Sequence of chain 1.A:
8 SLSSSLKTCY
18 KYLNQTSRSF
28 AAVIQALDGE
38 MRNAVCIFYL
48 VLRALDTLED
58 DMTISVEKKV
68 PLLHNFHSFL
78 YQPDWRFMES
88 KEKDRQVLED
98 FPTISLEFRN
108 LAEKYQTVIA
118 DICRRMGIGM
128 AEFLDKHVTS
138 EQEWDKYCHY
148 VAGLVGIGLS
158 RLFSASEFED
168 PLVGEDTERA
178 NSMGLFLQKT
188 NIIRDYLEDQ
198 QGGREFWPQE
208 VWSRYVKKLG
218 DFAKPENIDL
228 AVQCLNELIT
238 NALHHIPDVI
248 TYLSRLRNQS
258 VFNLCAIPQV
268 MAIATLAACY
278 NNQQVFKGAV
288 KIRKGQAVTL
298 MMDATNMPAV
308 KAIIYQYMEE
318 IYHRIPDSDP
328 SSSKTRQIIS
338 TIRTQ

The small molecule below binds the protein below.
Small molecule (SMILES): CC(C)=CCC/C(C)=C/CC/C(C)=C/[C@@H]1[C@@H](CO[P](=O)(O)OP(=O)(O)O)[C@]1(C)CC/C=C(\C)CCC=C(C)C

Binding-site contacts:
Ligand atom CAN contacts residue TYR46 of chain 1.A at 3.7 Å (hydrophobic).
Ligand atom CAD contacts residue MET180 of chain 1.A at 3.6 Å (hydrophobic).
Ligand atom CAZ contacts residue ASN188 of chain 1.A at 3.8 Å.
Ligand atom CAC contacts residue SER157 of chain 1.A at 3.7 Å.
Ligand atom OBC contacts residue SER26 of chain 1.A at 3.8 Å.
Ligand atom CBH contacts residue VAL148 of chain 1.A at 3.6 Å (hydrophobic).
Ligand atom CAO contacts residue MET180 of chain 1.A at 3.6 Å (hydrophobic).
Ligand atom CAD contacts residue CYS262 of chain 1.A at 3.6 Å (hydrophobic).
Ligand atom CAG contacts residue ASP53 of chain 1.A at 3.5 Å.
Ligand atom OAJ contacts residue SER26 of chain 1.A at 2.8 Å (h-bond).
Ligand atom CBG contacts residue VAL152 of chain 1.A at 3.8 Å (hydrophobic).
Ligand atom CBE contacts residue GLY153 of chain 1.A at 3.5 Å.
Ligand atom CAR contacts residue GLN185 of chain 1.A at 3.5 Å.
Ligand atom OAK contacts residue ARG50 of chain 1.A at 3.7 Å.
Ligand atom OAM contacts residue ASN188 of chain 1.A at 3.5 Å (h-bond).
Ligand atom CBI contacts residue GLN185 of chain 1.A at 3.5 Å.
Ligand atom CAF contacts residue PHE27 of chain 1.A at 3.8 Å (hydrophobic).
Ligand atom OAI contacts residue SER26 of chain 1.A at 2.5 Å (h-bond).
Ligand atom CAC contacts residue GLY153 of chain 1.A at 3.4 Å.
Ligand atom OBC contacts residue PHE27 of chain 1.A at 3.7 Å.
Ligand atom OAL contacts residue SER26 of chain 1.A at 3.7 Å.
Ligand atom CAB contacts residue VAL152 of chain 1.A at 3.8 Å (hydrophobic).
Ligand atom CAD contacts residue LEU156 of chain 1.A at 3.8 Å (hydrophobic).
Ligand atom CAR contacts residue VAL148 of chain 1.A at 3.2 Å (hydrophobic).
Ligand atom OBB contacts residue PHE27 of chain 1.A at 3.6 Å.
Ligand atom OBB contacts residue ASN188 of chain 1.A at 3.8 Å.
Ligand atom CAB contacts residue PHE45 of chain 1.A at 3.5 Å (hydrophobic).
Ligand atom CBE contacts residue MET180 of chain 1.A at 3.8 Å (hydrophobic).
Ligand atom CAU contacts residue LEU49 of chain 1.A at 3.8 Å (hydrophobic).
Ligand atom CAY contacts residue VAL148 of chain 1.A at 3.1 Å (hydrophobic).
Ligand atom CAS contacts residue VAL152 of chain 1.A at 3.7 Å (hydrophobic).
Ligand atom CAE contacts residue ARG50 of chain 1.A at 3.6 Å.
Ligand atom CAO contacts residue GLY153 of chain 1.A at 3.0 Å.
Ligand atom CAH contacts residue ASN188 of chain 1.A at 3.5 Å.
Ligand atom CAB contacts residue TYR46 of chain 1.A at 3.8 Å (hydrophobic).
Ligand atom CAC contacts residue TYR249 of chain 1.A at 3.3 Å (hydrophobic).
Ligand atom OAI contacts residue ARG25 of chain 1.A at 2.7 Å (salt-bridge).
Ligand atom CBA contacts residue ALA149 of chain 1.A at 3.8 Å (hydrophobic).
Ligand atom CAX contacts residue GLY153 of chain 1.A at 3.3 Å.
Ligand atom OAI contacts residue SER24 of chain 1.A at 3.4 Å.